This protein binds this small molecule.
Small molecule (SMILES): Nc1nc2c(Cl)cccc2s1

Sequence of chain 1.A:
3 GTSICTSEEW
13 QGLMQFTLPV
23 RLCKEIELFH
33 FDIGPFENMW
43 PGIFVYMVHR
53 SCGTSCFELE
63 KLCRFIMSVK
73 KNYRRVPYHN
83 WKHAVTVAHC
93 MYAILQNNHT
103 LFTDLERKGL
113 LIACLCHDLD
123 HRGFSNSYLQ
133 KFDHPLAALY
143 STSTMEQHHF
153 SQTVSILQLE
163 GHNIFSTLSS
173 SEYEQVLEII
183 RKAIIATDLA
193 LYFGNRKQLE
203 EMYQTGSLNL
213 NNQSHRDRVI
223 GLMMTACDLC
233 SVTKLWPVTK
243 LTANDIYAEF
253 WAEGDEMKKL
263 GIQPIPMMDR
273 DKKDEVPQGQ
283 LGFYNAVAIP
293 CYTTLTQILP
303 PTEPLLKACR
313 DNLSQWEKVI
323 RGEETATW

Binding-site contacts:
Ligand atom N7 contacts residue PHE285 of chain 1.A at 3.6 Å.
Ligand atom C3 contacts residue PHE285 of chain 1.A at 3.7 Å (hydrophobic).
Ligand atom C3 contacts residue GLN282 of chain 1.A at 4.3 Å.
Ligand atom N10 contacts residue PHE285 of chain 1.A at 4.2 Å.
Ligand atom S9 contacts residue LEU231 of chain 1.A at 4.3 Å.
Ligand atom CL1 contacts residue PHE285 of chain 1.A at 3.9 Å.
Ligand atom C8 contacts residue GLN282 of chain 1.A at 4.0 Å.
Ligand atom C4 contacts residue LEU191 of chain 1.A at 4.0 Å (hydrophobic).
Ligand atom N10 contacts residue VAL234 of chain 1.A at 3.5 Å.
Ligand atom C6 contacts residue LEU191 of chain 1.A at 4.1 Å (hydrophobic).
Ligand atom C1 contacts residue GLN282 of chain 1.A at 4.2 Å.
Ligand atom C3 contacts residue PHE252 of chain 1.A at 4.2 Å (hydrophobic).
Ligand atom C6 contacts residue PHE252 of chain 1.A at 4.0 Å (hydrophobic).
Ligand atom C8 contacts residue PHE285 of chain 1.A at 3.6 Å (hydrophobic).
Ligand atom N7 contacts residue ILE248 of chain 1.A at 4.4 Å.
Ligand atom CL1 contacts residue PHE252 of chain 1.A at 4.4 Å.
Ligand atom C2 contacts residue PHE285 of chain 1.A at 3.5 Å (hydrophobic).
Ligand atom N10 contacts residue GLN282 of chain 1.A at 3.4 Å (h-bond).
Ligand atom C8 contacts residue ILE248 of chain 1.A at 3.6 Å (hydrophobic).
Ligand atom C5 contacts residue MET269 of chain 1.A at 4.1 Å (hydrophobic).
Ligand atom C5 contacts residue PHE285 of chain 1.A at 3.8 Å (hydrophobic).
Ligand atom N7 contacts residue GLN282 of chain 1.A at 3.4 Å (h-bond).
Ligand atom C1 contacts residue PHE285 of chain 1.A at 3.7 Å (hydrophobic).
Ligand atom CL1 contacts residue MET269 of chain 1.A at 3.7 Å.
Ligand atom C5 contacts residue PHE252 of chain 1.A at 3.9 Å (hydrophobic).
Ligand atom CL1 contacts residue GLN282 of chain 1.A at 3.2 Å.
Ligand atom CL1 contacts residue TYR249 of chain 1.A at 3.9 Å.
Ligand atom N10 contacts residue SER233 of chain 1.A at 4.3 Å.
Ligand atom C3 contacts residue MET269 of chain 1.A at 4.3 Å (hydrophobic).
Ligand atom S9 contacts residue PHE285 of chain 1.A at 3.8 Å.
Ligand atom C4 contacts residue PHE285 of chain 1.A at 3.8 Å (hydrophobic).
Ligand atom C8 contacts residue VAL234 of chain 1.A at 4.5 Å (hydrophobic).
Ligand atom C6 contacts residue PHE285 of chain 1.A at 3.9 Å (hydrophobic).
Ligand atom S9 contacts residue ILE248 of chain 1.A at 3.7 Å.
Ligand atom N10 contacts residue ILE248 of chain 1.A at 3.5 Å.